The small molecule below binds the protein below.
Small molecule (SMILES): CC(=O)N[C@H]1[C@H](O[C@H]2[C@H](O)[C@@H](NC(C)=O)CO[C@@H]2CO)O[C@H](CO)[C@@H](O[C@@H]2O[C@H](CO[C@H]3O[C@H](CO)[C@@H](O)[C@H](O)[C@@H]3O)[C@@H](O)[C@H](O)[C@@H]2O)[C@@H]1O

Sequence of chain 1.A:
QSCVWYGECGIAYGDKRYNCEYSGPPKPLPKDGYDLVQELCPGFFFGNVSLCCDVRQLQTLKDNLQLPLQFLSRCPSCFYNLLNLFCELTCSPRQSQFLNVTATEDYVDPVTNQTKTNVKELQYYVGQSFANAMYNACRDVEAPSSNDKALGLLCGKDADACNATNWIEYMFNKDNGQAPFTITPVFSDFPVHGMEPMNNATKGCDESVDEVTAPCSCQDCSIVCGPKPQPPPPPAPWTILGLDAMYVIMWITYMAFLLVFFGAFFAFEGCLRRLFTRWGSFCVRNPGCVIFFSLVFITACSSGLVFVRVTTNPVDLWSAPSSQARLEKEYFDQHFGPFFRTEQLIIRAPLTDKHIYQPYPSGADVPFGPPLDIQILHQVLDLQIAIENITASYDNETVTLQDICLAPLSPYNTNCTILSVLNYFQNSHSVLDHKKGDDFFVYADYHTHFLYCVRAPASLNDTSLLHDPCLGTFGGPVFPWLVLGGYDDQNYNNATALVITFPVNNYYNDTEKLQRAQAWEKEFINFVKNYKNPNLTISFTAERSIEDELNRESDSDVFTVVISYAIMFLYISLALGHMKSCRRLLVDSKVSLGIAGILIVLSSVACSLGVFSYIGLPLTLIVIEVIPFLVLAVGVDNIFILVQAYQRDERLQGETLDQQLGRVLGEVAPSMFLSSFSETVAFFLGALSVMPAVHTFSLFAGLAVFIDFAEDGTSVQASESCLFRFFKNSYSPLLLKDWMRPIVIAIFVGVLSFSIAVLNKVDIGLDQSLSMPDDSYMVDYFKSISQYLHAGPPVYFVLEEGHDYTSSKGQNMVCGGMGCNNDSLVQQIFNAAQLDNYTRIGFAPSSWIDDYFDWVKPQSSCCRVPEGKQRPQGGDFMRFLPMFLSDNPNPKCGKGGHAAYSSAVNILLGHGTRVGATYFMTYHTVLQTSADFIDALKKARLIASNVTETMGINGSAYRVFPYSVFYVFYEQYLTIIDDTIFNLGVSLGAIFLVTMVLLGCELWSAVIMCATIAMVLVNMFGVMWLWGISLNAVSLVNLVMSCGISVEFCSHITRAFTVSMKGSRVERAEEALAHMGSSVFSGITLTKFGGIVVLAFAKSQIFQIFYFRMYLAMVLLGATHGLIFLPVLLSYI

Binding-site contacts:
Ligand atom C8 contacts residue ASN476 of chain 1.A at 3.5 Å.
Ligand atom C7 contacts residue ASN478 of chain 1.A at 3.9 Å.
Ligand atom O6 contacts residue THR536 of chain 1.A at 4.2 Å.
Ligand atom O5 contacts residue ASN478 of chain 1.A at 2.7 Å (h-bond).
Ligand atom C5 contacts residue ASN478 of chain 1.A at 4.1 Å.
Ligand atom C7 contacts residue ASN476 of chain 1.A at 3.4 Å.
Ligand atom C2 contacts residue ASN478 of chain 1.A at 2.9 Å.
Ligand atom O6 contacts residue ASN478 of chain 1.A at 4.2 Å.
Ligand atom N2 contacts residue ASN476 of chain 1.A at 3.6 Å (h-bond).
Ligand atom C2 contacts residue ASN476 of chain 1.A at 4.2 Å.
Ligand atom C3 contacts residue ASN478 of chain 1.A at 4.3 Å.
Ligand atom C8 contacts residue TYR475 of chain 1.A at 2.8 Å (hydrophobic).
Ligand atom C1 contacts residue ASN478 of chain 1.A at 2.2 Å.
Ligand atom N2 contacts residue ASN478 of chain 1.A at 3.4 Å (h-bond).
Ligand atom O5 contacts residue THR536 of chain 1.A at 4.3 Å.
Ligand atom O7 contacts residue ASN478 of chain 1.A at 4.0 Å.
Ligand atom O7 contacts residue ASN476 of chain 1.A at 3.8 Å.
Ligand atom C7 contacts residue TYR475 of chain 1.A at 4.3 Å (hydrophobic).
Ligand atom C1 contacts residue ASN476 of chain 1.A at 4.0 Å.